Binding-site contacts:
Ligand atom C1 contacts residue LYS68 of chain 1.F at 4.2 Å.
Ligand atom C11 contacts residue THR276 of chain 1.F at 3.2 Å.
Ligand atom O9 contacts residue LEU67 of chain 1.F at 2.3 Å.
Ligand atom C11 contacts residue GLN278 of chain 1.F at 3.5 Å.
Ligand atom O1B contacts residue ASN272 of chain 1.F at 3.4 Å (h-bond).
Ligand atom O1B contacts residue THR276 of chain 1.F at 2.4 Å (h-bond).
Ligand atom O9 contacts residue LYS68 of chain 1.F at 2.5 Å (salt-bridge).
Ligand atom O7 contacts residue LEU62 of chain 1.F at 3.9 Å.
Ligand atom C10 contacts residue LEU62 of chain 1.F at 3.6 Å (hydrophobic).
Ligand atom C4 contacts residue ASN272 of chain 1.F at 4.2 Å.
Ligand atom C8 contacts residue LYS68 of chain 1.F at 3.5 Å.
Ligand atom N5 contacts residue ASN272 of chain 1.F at 3.2 Å (h-bond).
Ligand atom C11 contacts residue ASN272 of chain 1.F at 3.6 Å.
Ligand atom C5 contacts residue ASN272 of chain 1.F at 4.2 Å.
Ligand atom C7 contacts residue ASN272 of chain 1.F at 4.2 Å.
Ligand atom C7 contacts residue GLN278 of chain 1.F at 3.9 Å.
Ligand atom O8 contacts residue LYS68 of chain 1.F at 3.1 Å.
Ligand atom C9 contacts residue LEU67 of chain 1.F at 3.4 Å (hydrophobic).
Ligand atom C6 contacts residue LYS68 of chain 1.F at 4.0 Å.
Ligand atom N5 contacts residue GLN278 of chain 1.F at 3.9 Å.
Ligand atom C1 contacts residue THR276 of chain 1.F at 3.1 Å.
Ligand atom O9 contacts residue GLN278 of chain 1.F at 4.1 Å.
Ligand atom O8 contacts residue GLN278 of chain 1.F at 3.5 Å (h-bond).
Ligand atom C9 contacts residue GLN278 of chain 1.F at 3.3 Å.
Ligand atom O1A contacts residue SER274 of chain 1.F at 3.8 Å.
Ligand atom C6 contacts residue ASN272 of chain 1.F at 3.6 Å.
Ligand atom O1A contacts residue ASN272 of chain 1.F at 4.1 Å.
Ligand atom O10 contacts residue LEU62 of chain 1.F at 3.2 Å.
Ligand atom C9 contacts residue LYS68 of chain 1.F at 3.6 Å.
Ligand atom C10 contacts residue GLN278 of chain 1.F at 4.1 Å.
Ligand atom C11 contacts residue PHE65 of chain 1.F at 4.0 Å (hydrophobic).
Ligand atom C11 contacts residue LEU62 of chain 1.F at 3.9 Å (hydrophobic).
Ligand atom O8 contacts residue THR276 of chain 1.F at 3.9 Å.
Ligand atom O8 contacts residue ASN272 of chain 1.F at 3.3 Å (h-bond).
Ligand atom C11 contacts residue PHE270 of chain 1.F at 3.9 Å (hydrophobic).
Ligand atom O1B contacts residue LYS68 of chain 1.F at 3.0 Å (salt-bridge).
Ligand atom O1A contacts residue THR276 of chain 1.F at 3.3 Å (h-bond).
Ligand atom C1 contacts residue ASN272 of chain 1.F at 3.9 Å.
Ligand atom C10 contacts residue ASN272 of chain 1.F at 3.9 Å.
Ligand atom C8 contacts residue GLN278 of chain 1.F at 3.7 Å.

This protein binds this small molecule.
Small molecule (SMILES): CC(=O)N[C@H]1[C@H]([C@H](O)[C@H](O)CO)O[C@@](O[C@H](CO)[C@@H](O)[C@@H]2O[C@@H](C(=O)O)C[C@H](O)[C@H]2NC(C)=O)(C(=O)O)C[C@@H]1O

Sequence of chain 1.F:
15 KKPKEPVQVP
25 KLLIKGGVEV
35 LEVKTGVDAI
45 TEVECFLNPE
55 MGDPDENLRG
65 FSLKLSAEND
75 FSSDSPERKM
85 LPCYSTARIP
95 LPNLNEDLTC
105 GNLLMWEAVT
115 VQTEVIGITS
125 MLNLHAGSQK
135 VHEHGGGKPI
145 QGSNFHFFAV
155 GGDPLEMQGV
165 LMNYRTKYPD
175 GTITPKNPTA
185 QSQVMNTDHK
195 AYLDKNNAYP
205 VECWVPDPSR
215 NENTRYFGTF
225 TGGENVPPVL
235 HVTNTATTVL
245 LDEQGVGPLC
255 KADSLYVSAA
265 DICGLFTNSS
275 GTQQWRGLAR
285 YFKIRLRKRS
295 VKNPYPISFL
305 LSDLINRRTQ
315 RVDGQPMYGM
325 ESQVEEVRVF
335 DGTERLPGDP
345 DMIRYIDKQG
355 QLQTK